Sequence of chain 2.A:
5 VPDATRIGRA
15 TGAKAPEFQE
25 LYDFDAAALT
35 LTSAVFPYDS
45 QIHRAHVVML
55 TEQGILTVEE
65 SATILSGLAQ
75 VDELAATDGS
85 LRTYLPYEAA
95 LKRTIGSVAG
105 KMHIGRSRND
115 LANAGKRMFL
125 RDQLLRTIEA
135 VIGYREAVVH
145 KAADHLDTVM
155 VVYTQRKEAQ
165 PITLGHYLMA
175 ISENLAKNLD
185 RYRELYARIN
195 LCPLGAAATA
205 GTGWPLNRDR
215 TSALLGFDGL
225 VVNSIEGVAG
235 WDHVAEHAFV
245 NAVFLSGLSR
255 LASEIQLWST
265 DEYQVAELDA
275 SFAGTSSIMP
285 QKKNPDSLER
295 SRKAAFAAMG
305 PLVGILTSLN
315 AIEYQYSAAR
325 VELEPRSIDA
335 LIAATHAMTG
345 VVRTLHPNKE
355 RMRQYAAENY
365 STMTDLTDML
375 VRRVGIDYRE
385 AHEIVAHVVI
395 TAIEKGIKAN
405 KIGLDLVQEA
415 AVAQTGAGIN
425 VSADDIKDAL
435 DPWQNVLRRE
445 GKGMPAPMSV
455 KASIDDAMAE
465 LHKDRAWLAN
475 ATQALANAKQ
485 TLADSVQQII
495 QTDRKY

This small molecule binds to this protein.
Small molecule (SMILES): O=C(O)/C=C/C(=O)O

Sequence of chain 3.A:
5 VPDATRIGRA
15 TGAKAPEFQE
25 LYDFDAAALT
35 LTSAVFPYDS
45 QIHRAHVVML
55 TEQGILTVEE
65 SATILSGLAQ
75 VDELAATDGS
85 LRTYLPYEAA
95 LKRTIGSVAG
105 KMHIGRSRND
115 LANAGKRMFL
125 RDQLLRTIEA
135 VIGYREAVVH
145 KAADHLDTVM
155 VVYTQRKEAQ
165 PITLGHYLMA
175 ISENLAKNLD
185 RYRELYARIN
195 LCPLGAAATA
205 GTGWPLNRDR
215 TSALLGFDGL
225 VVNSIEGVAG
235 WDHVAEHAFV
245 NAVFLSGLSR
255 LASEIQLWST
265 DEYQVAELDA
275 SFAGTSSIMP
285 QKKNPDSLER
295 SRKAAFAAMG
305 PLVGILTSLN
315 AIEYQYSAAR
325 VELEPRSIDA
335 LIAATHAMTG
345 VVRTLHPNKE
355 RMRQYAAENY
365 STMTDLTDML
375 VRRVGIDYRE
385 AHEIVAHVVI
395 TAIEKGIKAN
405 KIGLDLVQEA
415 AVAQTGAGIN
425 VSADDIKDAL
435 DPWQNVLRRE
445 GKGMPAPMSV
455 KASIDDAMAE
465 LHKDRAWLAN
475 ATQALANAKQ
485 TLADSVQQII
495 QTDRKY

Binding-site contacts:
Ligand atom C5 contacts residue EKN1 of chain 3.B at 4.0 Å.
Ligand atom C contacts residue EKN1 of chain 3.B at 4.2 Å.
Ligand atom O contacts residue ASP290 of chain 3.A at 3.6 Å.
Ligand atom C5 contacts residue ARG294 of chain 3.A at 4.3 Å.
Ligand atom O8 contacts residue EKN1 of chain 3.B at 3.2 Å.
Ligand atom C6 contacts residue EKN1 of chain 3.B at 4.1 Å.
Ligand atom O contacts residue ARG294 of chain 3.A at 3.9 Å.
Ligand atom O8 contacts residue TYR320 of chain 2.A at 3.4 Å (h-bond).
Ligand atom O7 contacts residue TYR320 of chain 2.A at 4.3 Å.
Ligand atom C6 contacts residue ARG112 of chain 2.A at 3.9 Å.
Ligand atom O contacts residue TYR26 of chain 3.A at 2.6 Å (h-bond).
Ligand atom O8 contacts residue ARG112 of chain 2.A at 3.5 Å (salt-bridge).
Ligand atom OXT contacts residue ARG294 of chain 3.A at 2.6 Å (salt-bridge).
Ligand atom C4 contacts residue EKN1 of chain 3.B at 3.4 Å.
Ligand atom C5 contacts residue ARG112 of chain 2.A at 4.0 Å.
Ligand atom C contacts residue TYR26 of chain 3.A at 3.5 Å (hydrophobic).
Ligand atom O7 contacts residue ARG112 of chain 2.A at 4.1 Å.
Ligand atom OXT contacts residue TYR26 of chain 3.A at 3.5 Å (h-bond).
Ligand atom C contacts residue ASP290 of chain 3.A at 4.0 Å.
Ligand atom C6 contacts residue TYR320 of chain 2.A at 3.9 Å (hydrophobic).
Ligand atom C4 contacts residue ARG294 of chain 3.A at 4.2 Å.
Ligand atom O8 contacts residue ASN113 of chain 2.A at 4.2 Å.
Ligand atom C contacts residue ARG294 of chain 3.A at 3.5 Å.
Ligand atom OXT contacts residue ASP290 of chain 3.A at 4.0 Å.
Ligand atom C4 contacts residue TYR320 of chain 2.A at 4.3 Å (hydrophobic).
Ligand atom OXT contacts residue ALA322 of chain 2.A at 3.9 Å.